This protein binds this small molecule.
Small molecule (SMILES): N[C@@H](CO)C(=O)O

Binding-site contacts:
Ligand atom O contacts residue PHE485 of chain 3.B at 3.5 Å.
Ligand atom C contacts residue PHE485 of chain 3.B at 4.2 Å (hydrophobic).
Ligand atom C contacts residue GLY477 of chain 3.B at 3.4 Å.
Ligand atom OXT contacts residue GLY477 of chain 3.B at 3.0 Å (h-bond).
Ligand atom O contacts residue ALA478 of chain 3.B at 3.0 Å (h-bond).
Ligand atom CB contacts residue SER323 of chain 3.B at 4.1 Å.
Ligand atom C contacts residue ALA478 of chain 3.B at 3.8 Å (hydrophobic).
Ligand atom CA contacts residue PHE185 of chain 3.B at 4.5 Å (hydrophobic).
Ligand atom CB contacts residue PHE485 of chain 3.B at 4.0 Å (hydrophobic).
Ligand atom OG contacts residue PHE185 of chain 3.B at 3.5 Å.
Ligand atom OG contacts residue PHE485 of chain 3.B at 4.3 Å.
Ligand atom OG contacts residue LYS321 of chain 3.B at 4.0 Å.
Ligand atom C contacts residue THR476 of chain 3.B at 4.3 Å.
Ligand atom O contacts residue SER323 of chain 3.B at 3.6 Å.
Ligand atom CB contacts residue PHE185 of chain 3.B at 3.8 Å (hydrophobic).
Ligand atom OXT contacts residue THR476 of chain 3.B at 3.9 Å.
Ligand atom C contacts residue SER323 of chain 3.B at 3.3 Å.
Ligand atom O contacts residue THR476 of chain 3.B at 3.9 Å.
Ligand atom CA contacts residue PHE485 of chain 3.B at 4.2 Å (hydrophobic).
Ligand atom N contacts residue PHE485 of chain 3.B at 3.5 Å.
Ligand atom OG contacts residue CYS322 of chain 3.B at 3.2 Å (h-bond).
Ligand atom O contacts residue GLY477 of chain 3.B at 3.2 Å (h-bond).
Ligand atom CA contacts residue SER323 of chain 3.B at 4.3 Å.
Ligand atom OG contacts residue SER323 of chain 3.B at 3.0 Å (h-bond).
Ligand atom OXT contacts residue ALA478 of chain 3.B at 4.2 Å.
Ligand atom OXT contacts residue LYS321 of chain 3.B at 4.3 Å.
Ligand atom N contacts residue GLU137 of chain 3.B at 4.3 Å.
Ligand atom N contacts residue ALA478 of chain 3.B at 4.1 Å.
Ligand atom OXT contacts residue SER323 of chain 3.B at 2.8 Å (h-bond).
Ligand atom OXT contacts residue PHE185 of chain 3.B at 4.2 Å.
Ligand atom CB contacts residue CYS322 of chain 3.B at 3.5 Å (hydrophobic).

Sequence of chain 3.B:
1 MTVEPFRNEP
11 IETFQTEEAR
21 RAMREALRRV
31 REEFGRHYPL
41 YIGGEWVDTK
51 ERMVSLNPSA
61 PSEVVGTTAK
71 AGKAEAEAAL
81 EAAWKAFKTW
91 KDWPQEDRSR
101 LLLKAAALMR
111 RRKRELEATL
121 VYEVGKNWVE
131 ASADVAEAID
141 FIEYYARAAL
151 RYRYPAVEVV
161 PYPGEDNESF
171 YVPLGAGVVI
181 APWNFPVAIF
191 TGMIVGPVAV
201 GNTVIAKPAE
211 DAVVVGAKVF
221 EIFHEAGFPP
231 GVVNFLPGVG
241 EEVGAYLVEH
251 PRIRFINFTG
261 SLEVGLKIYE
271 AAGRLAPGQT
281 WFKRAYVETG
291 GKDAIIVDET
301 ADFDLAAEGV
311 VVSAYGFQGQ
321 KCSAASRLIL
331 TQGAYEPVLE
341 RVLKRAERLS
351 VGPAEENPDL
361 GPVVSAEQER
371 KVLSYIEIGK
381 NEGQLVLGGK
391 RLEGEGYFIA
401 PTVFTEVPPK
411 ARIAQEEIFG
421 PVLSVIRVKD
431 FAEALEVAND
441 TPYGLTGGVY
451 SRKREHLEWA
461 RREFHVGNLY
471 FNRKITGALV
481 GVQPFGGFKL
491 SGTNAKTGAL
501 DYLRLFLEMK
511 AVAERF